Sequence of chain 1.V:
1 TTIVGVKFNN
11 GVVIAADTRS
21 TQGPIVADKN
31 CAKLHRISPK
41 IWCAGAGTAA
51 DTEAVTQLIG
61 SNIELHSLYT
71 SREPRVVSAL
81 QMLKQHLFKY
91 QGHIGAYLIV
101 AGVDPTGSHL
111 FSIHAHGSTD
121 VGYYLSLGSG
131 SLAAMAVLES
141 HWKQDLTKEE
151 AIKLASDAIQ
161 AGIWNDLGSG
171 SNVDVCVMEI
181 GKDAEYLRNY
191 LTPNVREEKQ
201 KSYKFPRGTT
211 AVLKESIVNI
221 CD

A protein and the small-molecule ligand that binds it are described below.
Small molecule (SMILES): CC(=O)N[C@@H](CC(C)C)C(=O)N[C@@H](C)C(=O)N[C@@H](Cc1ccccc1)[C@@H](O)[C@H](C)CO

Binding-site contacts:
Ligand atom C2 contacts residue THR1 of chain 1.V at 1.5 Å.
Ligand atom C1 contacts residue THR1 of chain 1.V at 2.5 Å.
Ligand atom CE1 contacts residue ALA49 of chain 1.V at 3.8 Å (hydrophobic).
Ligand atom O contacts residue THR21 of chain 1.V at 3.2 Å (h-bond).
Ligand atom CD1 contacts residue GLY45 of chain 1.V at 3.6 Å.
Ligand atom CZ contacts residue CYS31 of chain 1.V at 3.8 Å (hydrophobic).
Ligand atom CZ contacts residue ALA49 of chain 1.V at 3.8 Å (hydrophobic).
Ligand atom C contacts residue LYS33 of chain 1.V at 3.8 Å.
Ligand atom N contacts residue THR21 of chain 1.V at 3.2 Å (h-bond).
Ligand atom N contacts residue THR1 of chain 1.V at 3.6 Å.
Ligand atom CD2 contacts residue GLN22 of chain 1.V at 3.4 Å.
Ligand atom CH3 contacts residue ASP125 of chain 1.W at 3.4 Å.
Ligand atom C3 contacts residue GLY168 of chain 1.V at 3.2 Å.
Ligand atom CA contacts residue THR21 of chain 1.V at 3.6 Å.
Ligand atom CB contacts residue THR1 of chain 1.V at 2.7 Å.
Ligand atom C contacts residue THR1 of chain 1.V at 1.4 Å.
Ligand atom C contacts residue GLY47 of chain 1.V at 3.6 Å.
Ligand atom N contacts residue GLY47 of chain 1.V at 3.0 Å (h-bond).
Ligand atom C contacts residue ALA49 of chain 1.V at 3.8 Å (hydrophobic).
Ligand atom O contacts residue SER20 of chain 1.V at 3.3 Å (h-bond).
Ligand atom O contacts residue ALA46 of chain 1.V at 3.6 Å.
Ligand atom O contacts residue GLY47 of chain 1.V at 3.1 Å (h-bond).
Ligand atom C3 contacts residue THR1 of chain 1.V at 2.5 Å.
Ligand atom CD2 contacts residue LYS33 of chain 1.V at 3.8 Å.
Ligand atom CD2 contacts residue SER20 of chain 1.V at 3.7 Å.
Ligand atom O contacts residue ALA49 of chain 1.V at 3.0 Å (h-bond).
Ligand atom O contacts residue THR1 of chain 1.V at 2.3 Å (h-bond).
Ligand atom O contacts residue THR21 of chain 1.V at 3.7 Å.
Ligand atom C contacts residue ASP125 of chain 1.W at 3.7 Å.
Ligand atom CE2 contacts residue CYS31 of chain 1.V at 3.3 Å (hydrophobic).
Ligand atom N contacts residue ASP125 of chain 1.W at 3.1 Å (salt-bridge).
Ligand atom CA contacts residue GLY47 of chain 1.V at 3.3 Å.
Ligand atom CG contacts residue THR1 of chain 1.V at 3.8 Å.
Ligand atom O contacts residue THR1 of chain 1.V at 3.2 Å (h-bond).
Ligand atom C3 contacts residue ARG19 of chain 1.V at 3.7 Å.
Ligand atom CB contacts residue SER20 of chain 1.V at 3.8 Å.
Ligand atom CE2 contacts residue SER20 of chain 1.V at 3.4 Å.
Ligand atom CG contacts residue ASP125 of chain 1.W at 3.7 Å.
Ligand atom CE1 contacts residue THR52 of chain 1.V at 3.8 Å.
Ligand atom CA contacts residue THR1 of chain 1.V at 2.3 Å.

Sequence of chain 1.W:
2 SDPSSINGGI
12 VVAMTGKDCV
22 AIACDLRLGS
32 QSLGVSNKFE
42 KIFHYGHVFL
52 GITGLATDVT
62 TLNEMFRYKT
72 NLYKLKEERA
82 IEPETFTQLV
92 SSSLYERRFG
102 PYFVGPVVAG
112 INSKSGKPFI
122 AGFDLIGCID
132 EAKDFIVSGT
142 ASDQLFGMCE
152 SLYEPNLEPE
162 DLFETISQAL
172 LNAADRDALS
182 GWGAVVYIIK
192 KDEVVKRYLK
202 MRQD